Sequence of chain 1.A:
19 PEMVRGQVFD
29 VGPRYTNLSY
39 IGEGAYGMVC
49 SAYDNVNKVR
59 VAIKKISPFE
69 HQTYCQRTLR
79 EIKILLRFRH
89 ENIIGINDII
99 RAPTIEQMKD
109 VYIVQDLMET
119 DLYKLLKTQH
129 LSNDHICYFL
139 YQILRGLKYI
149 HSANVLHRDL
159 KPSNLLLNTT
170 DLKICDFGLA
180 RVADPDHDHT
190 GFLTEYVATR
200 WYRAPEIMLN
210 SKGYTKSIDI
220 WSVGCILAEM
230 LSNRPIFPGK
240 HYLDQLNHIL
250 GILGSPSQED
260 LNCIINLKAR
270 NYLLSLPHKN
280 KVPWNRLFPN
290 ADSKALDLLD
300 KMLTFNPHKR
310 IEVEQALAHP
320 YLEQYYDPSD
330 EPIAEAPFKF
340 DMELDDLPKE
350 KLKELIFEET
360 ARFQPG

The small molecule below binds the protein below.
Small molecule (SMILES): COc1cc(F)cc([C@@H](CO)NC(=O)[C@@H](C)N2Cc3ccc(-c4nc(NC5CCOCC5)ncc4Cl)cc3C2=O)c1

Binding-site contacts:
Ligand atom O12 contacts residue GLY177 of chain 1.A at 3.4 Å.
Ligand atom C14 contacts residue ASP175 of chain 1.A at 3.7 Å.
Ligand atom C1 contacts residue ALA43 of chain 1.A at 3.7 Å (hydrophobic).
Ligand atom O27 contacts residue ASP175 of chain 1.A at 3.7 Å.
Ligand atom C39 contacts residue ASP114 of chain 1.A at 3.2 Å.
Ligand atom C40 contacts residue LEU164 of chain 1.A at 3.7 Å (hydrophobic).
Ligand atom N13 contacts residue ASP175 of chain 1.A at 3.1 Å (salt-bridge).
Ligand atom C16 contacts residue ASP175 of chain 1.A at 3.2 Å.
Ligand atom C17 contacts residue ASP175 of chain 1.A at 3.4 Å.
Ligand atom C3 contacts residue TYR44 of chain 1.A at 3.5 Å (hydrophobic).
Ligand atom O35 contacts residue LYS122 of chain 1.A at 3.6 Å.
Ligand atom C9 contacts residue ARG75 of chain 1.A at 3.4 Å.
Ligand atom O35 contacts residue THR118 of chain 1.A at 3.5 Å.
Ligand atom C36 contacts residue LYS122 of chain 1.A at 3.6 Å.
Ligand atom C1 contacts residue TYR72 of chain 1.A at 3.7 Å (hydrophobic).
Ligand atom O15 contacts residue LYS62 of chain 1.A at 3.0 Å (salt-bridge).
Ligand atom C39 contacts residue MET116 of chain 1.A at 3.7 Å (hydrophobic).
Ligand atom O35 contacts residue GLU117 of chain 1.A at 3.6 Å.
Ligand atom C7 contacts residue THR76 of chain 1.A at 3.7 Å.
Ligand atom O27 contacts residue LYS62 of chain 1.A at 3.4 Å (salt-bridge).
Ligand atom C36 contacts residue ASP119 of chain 1.A at 3.6 Å.
Ligand atom C33 contacts residue GLU117 of chain 1.A at 3.7 Å.
Ligand atom F6 contacts residue THR76 of chain 1.A at 3.0 Å.
Ligand atom C19 contacts residue TYR44 of chain 1.A at 3.6 Å (hydrophobic).
Ligand atom C9 contacts residue TYR44 of chain 1.A at 3.4 Å (hydrophobic).
Ligand atom F6 contacts residue TYR72 of chain 1.A at 3.1 Å.
Ligand atom O2 contacts residue ARG75 of chain 1.A at 3.5 Å (salt-bridge).
Ligand atom C3 contacts residue ARG75 of chain 1.A at 3.6 Å.
Ligand atom O2 contacts residue TYR44 of chain 1.A at 3.6 Å.
Ligand atom F6 contacts residue ILE64 of chain 1.A at 3.4 Å.
Ligand atom F6 contacts residue PRO66 of chain 1.A at 3.7 Å.
Ligand atom C39 contacts residue ALA60 of chain 1.A at 3.4 Å (hydrophobic).
Ligand atom N31 contacts residue MET116 of chain 1.A at 2.9 Å (h-bond).
Ligand atom O12 contacts residue ARG75 of chain 1.A at 2.9 Å (salt-bridge).
Ligand atom C32 contacts residue MET116 of chain 1.A at 3.6 Å (hydrophobic).
Ligand atom N38 contacts residue MET116 of chain 1.A at 2.9 Å (h-bond).
Ligand atom O12 contacts residue ASP175 of chain 1.A at 2.6 Å (salt-bridge).
Ligand atom CL1 contacts residue GLN113 of chain 1.A at 3.0 Å.
Ligand atom C33 contacts residue MET116 of chain 1.A at 3.4 Å (hydrophobic).
Ligand atom C11 contacts residue ASP175 of chain 1.A at 3.2 Å.